Sequence of chain 1.C:
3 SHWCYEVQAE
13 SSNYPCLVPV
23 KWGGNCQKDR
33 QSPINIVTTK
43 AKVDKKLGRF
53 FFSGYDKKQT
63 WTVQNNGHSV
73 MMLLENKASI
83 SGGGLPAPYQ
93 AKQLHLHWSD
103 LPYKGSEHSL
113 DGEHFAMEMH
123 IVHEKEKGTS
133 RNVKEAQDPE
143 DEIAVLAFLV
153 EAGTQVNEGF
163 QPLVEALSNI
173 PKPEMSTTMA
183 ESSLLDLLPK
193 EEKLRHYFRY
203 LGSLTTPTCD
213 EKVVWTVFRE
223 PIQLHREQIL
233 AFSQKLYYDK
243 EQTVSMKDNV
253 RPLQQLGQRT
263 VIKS

Binding-site contacts:
Ligand atom C1 contacts residue THR208 of chain 1.C at 4.0 Å.
Ligand atom O2 contacts residue HIS97 of chain 1.C at 3.1 Å.
Ligand atom N1 contacts residue HIS122 of chain 1.C at 3.3 Å (h-bond).
Ligand atom C1 contacts residue THR207 of chain 1.C at 4.1 Å.
Ligand atom N1 contacts residue THR207 of chain 1.C at 2.7 Å (h-bond).
Ligand atom N1 contacts residue HIS97 of chain 1.C at 3.3 Å (h-bond).
Ligand atom S2 contacts residue VAL124 of chain 1.C at 4.2 Å.
Ligand atom S1 contacts residue HIS122 of chain 1.C at 4.0 Å.
Ligand atom O2 contacts residue ZN1 of chain 1.X at 3.0 Å.
Ligand atom S1 contacts residue THR207 of chain 1.C at 3.7 Å.
Ligand atom C2 contacts residue LEU206 of chain 1.C at 4.1 Å (hydrophobic).
Ligand atom S2 contacts residue HIS97 of chain 1.C at 3.8 Å.
Ligand atom C1 contacts residue ZN1 of chain 1.X at 4.1 Å.
Ligand atom O1 contacts residue LEU206 of chain 1.C at 3.3 Å.
Ligand atom S1 contacts residue LEU206 of chain 1.C at 4.1 Å.
Ligand atom C3 contacts residue GLN95 of chain 1.C at 4.0 Å.
Ligand atom N4 contacts residue GLN95 of chain 1.C at 4.2 Å.
Ligand atom N2 contacts residue LEU206 of chain 1.C at 4.0 Å.
Ligand atom N3 contacts residue LEU206 of chain 1.C at 3.7 Å.
Ligand atom O1 contacts residue THR207 of chain 1.C at 2.9 Å (h-bond).
Ligand atom N4 contacts residue THR208 of chain 1.C at 4.2 Å.
Ligand atom O1 contacts residue ZN1 of chain 1.X at 4.1 Å.
Ligand atom O2 contacts residue VAL124 of chain 1.C at 3.7 Å.
Ligand atom N3 contacts residue THR208 of chain 1.C at 2.8 Å (h-bond).
Ligand atom O2 contacts residue VAL147 of chain 1.C at 4.2 Å.
Ligand atom S1 contacts residue HIS97 of chain 1.C at 3.9 Å.
Ligand atom N1 contacts residue HIS99 of chain 1.C at 3.2 Å (h-bond).
Ligand atom N3 contacts residue THR207 of chain 1.C at 3.5 Å (h-bond).
Ligand atom N1 contacts residue GLU109 of chain 1.C at 4.0 Å.
Ligand atom C1 contacts residue HIS97 of chain 1.C at 4.0 Å.
Ligand atom O2 contacts residue HIS122 of chain 1.C at 3.5 Å (h-bond).
Ligand atom N1 contacts residue ZN1 of chain 1.X at 1.9 Å.
Ligand atom C2 contacts residue THR208 of chain 1.C at 3.7 Å.
Ligand atom S2 contacts residue LEU206 of chain 1.C at 3.7 Å.
Ligand atom N2 contacts residue THR208 of chain 1.C at 2.5 Å (h-bond).
Ligand atom S2 contacts residue GLN95 of chain 1.C at 3.8 Å.
Ligand atom C1 contacts residue LEU206 of chain 1.C at 3.6 Å (hydrophobic).
Ligand atom S1 contacts residue ZN1 of chain 1.X at 3.0 Å.
Ligand atom O1 contacts residue TRP217 of chain 1.C at 3.6 Å.
Ligand atom O3 contacts residue GLN95 of chain 1.C at 3.4 Å (h-bond).

A protein and the small-molecule ligand that binds it are described below.
Small molecule (SMILES): CC(=O)Nc1nnc(S(N)(=O)=O)s1